Binding-site contacts:
Ligand atom N contacts residue VAL71 of chain 1.A at 2.8 Å (h-bond).
Ligand atom CB contacts residue LEU64 of chain 1.A at 3.9 Å (hydrophobic).
Ligand atom O contacts residue LYS73 of chain 1.A at 2.8 Å (salt-bridge).
Ligand atom CA contacts residue LYS73 of chain 1.A at 3.8 Å.
Ligand atom N contacts residue ASP98 of chain 1.A at 2.7 Å (salt-bridge).
Ligand atom O contacts residue LYS75 of chain 1.A at 3.9 Å.
Ligand atom CB contacts residue LYS75 of chain 1.A at 3.6 Å.
Ligand atom CB contacts residue VAL71 of chain 1.A at 3.6 Å (hydrophobic).
Ligand atom C contacts residue LYS73 of chain 1.A at 3.9 Å.
Ligand atom CG contacts residue ASP98 of chain 1.A at 3.2 Å.
Ligand atom O contacts residue THR79 of chain 1.A at 3.8 Å.
Ligand atom CD2 contacts residue PHE72 of chain 1.A at 3.9 Å (hydrophobic).
Ligand atom N contacts residue LYS73 of chain 1.A at 2.9 Å (salt-bridge).
Ligand atom NE2 contacts residue LYS73 of chain 1.A at 3.4 Å.
Ligand atom CB contacts residue ASP98 of chain 1.A at 3.5 Å.
Ligand atom C contacts residue ASP98 of chain 1.A at 3.4 Å.
Ligand atom CB contacts residue ASP98 of chain 1.A at 3.7 Å.
Ligand atom C contacts residue VAL71 of chain 1.A at 3.7 Å (hydrophobic).
Ligand atom CA contacts residue VAL71 of chain 1.A at 3.6 Å (hydrophobic).
Ligand atom CA contacts residue VAL71 of chain 1.A at 3.8 Å (hydrophobic).
Ligand atom CD1 contacts residue MET95 of chain 1.A at 4.0 Å (hydrophobic).
Ligand atom CG2 contacts residue PHE72 of chain 1.A at 3.8 Å (hydrophobic).
Ligand atom CD2 contacts residue PHE99 of chain 1.A at 4.0 Å (hydrophobic).
Ligand atom OG1 contacts residue VAL71 of chain 1.A at 3.9 Å.
Ligand atom O contacts residue LYS75 of chain 1.A at 3.6 Å.
Ligand atom CG contacts residue LYS73 of chain 1.A at 3.7 Å.
Ligand atom NE2 contacts residue LYS75 of chain 1.A at 3.7 Å.
Ligand atom O contacts residue PHE72 of chain 1.A at 3.2 Å.
Ligand atom CB contacts residue PHE72 of chain 1.A at 3.7 Å (hydrophobic).
Ligand atom CD contacts residue LYS73 of chain 1.A at 3.9 Å.
Ligand atom OE1 contacts residue LYS73 of chain 1.A at 3.6 Å.
Ligand atom C contacts residue LYS73 of chain 1.A at 3.8 Å.
Ligand atom CB contacts residue LYS73 of chain 1.A at 3.6 Å.
Ligand atom CD2 contacts residue ASP98 of chain 1.A at 3.5 Å.
Ligand atom CE contacts residue ASP98 of chain 1.A at 4.0 Å.
Ligand atom CA contacts residue LYS73 of chain 1.A at 3.8 Å.
Ligand atom CD1 contacts residue PRO96 of chain 1.A at 3.8 Å (hydrophobic).
Ligand atom CA contacts residue ASP98 of chain 1.A at 3.8 Å.
Ligand atom CD1 contacts residue VAL74 of chain 1.A at 3.9 Å (hydrophobic).
Ligand atom CA contacts residue ASP98 of chain 1.A at 3.3 Å.

A small-molecule ligand and the protein it binds are described below.
Small molecule (SMILES): CSCC[C@H](NC(=O)[C@H](CC(C)C)NC(=O)[C@H](CCC(N)=O)NC(=O)[C@@H](NC(=O)[C@H](C)NC(=O)[C@@H](N)CCC(=O)O)[C@@H](C)O)C(=O)N[C@@H](C)C(=O)O

Sequence of chain 1.A:
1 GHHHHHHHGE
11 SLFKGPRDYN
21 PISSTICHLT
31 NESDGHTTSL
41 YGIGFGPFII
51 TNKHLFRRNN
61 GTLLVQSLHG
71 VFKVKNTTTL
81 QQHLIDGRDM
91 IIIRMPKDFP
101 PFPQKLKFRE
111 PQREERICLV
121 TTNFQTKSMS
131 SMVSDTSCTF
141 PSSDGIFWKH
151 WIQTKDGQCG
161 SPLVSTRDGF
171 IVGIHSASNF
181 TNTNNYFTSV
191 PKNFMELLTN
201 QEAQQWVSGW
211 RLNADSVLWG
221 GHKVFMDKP